The small molecule below binds the protein below.
Small molecule (SMILES): O=P(O)(O)OC[C@H]1O[C@](O)(COP(=O)(O)O)[C@@H](O)[C@@H]1O

Binding-site contacts:
Ligand atom O5P contacts residue SER435 of chain 1.B at 3.1 Å (h-bond).
Ligand atom P2 contacts residue THR348 of chain 1.B at 3.5 Å.
Ligand atom O4 contacts residue THR438 of chain 1.B at 3.6 Å (h-bond).
Ligand atom C6 contacts residue LEU347 of chain 1.B at 3.6 Å (hydrophobic).
Ligand atom O6 contacts residue THR349 of chain 1.B at 3.2 Å (h-bond).
Ligand atom O5P contacts residue THR349 of chain 1.B at 3.3 Å (h-bond).
Ligand atom O3 contacts residue GLY430 of chain 1.B at 3.0 Å.
Ligand atom O6P contacts residue SER435 of chain 1.B at 3.3 Å (h-bond).
Ligand atom O3 contacts residue ARG432 of chain 1.B at 2.9 Å (salt-bridge).
Ligand atom C6 contacts residue SER353 of chain 1.B at 3.7 Å.
Ligand atom O4P contacts residue THR348 of chain 1.B at 2.5 Å (h-bond).
Ligand atom O2 contacts residue GLY430 of chain 1.B at 3.5 Å (h-bond).
Ligand atom C3 contacts residue ARG432 of chain 1.B at 3.4 Å.
Ligand atom O5 contacts residue LEU347 of chain 1.B at 3.7 Å.
Ligand atom C3 contacts residue GLY434 of chain 1.B at 3.5 Å.
Ligand atom C4 contacts residue GLY434 of chain 1.B at 3.3 Å.
Ligand atom O2 contacts residue LEU347 of chain 1.B at 3.4 Å.
Ligand atom C5 contacts residue GLY434 of chain 1.B at 3.4 Å.
Ligand atom O1P contacts residue ARG405 of chain 1.B at 2.5 Å (salt-bridge).
Ligand atom P2 contacts residue SER353 of chain 1.B at 3.6 Å.
Ligand atom O2P contacts residue GLY434 of chain 1.B at 2.9 Å (h-bond).
Ligand atom O6 contacts residue SER435 of chain 1.B at 3.8 Å.
Ligand atom O3 contacts residue TRP398 of chain 1.B at 3.7 Å.
Ligand atom C6 contacts residue THR438 of chain 1.B at 3.5 Å.
Ligand atom O6 contacts residue THR348 of chain 1.B at 3.8 Å.
Ligand atom O6P contacts residue SER353 of chain 1.B at 3.6 Å (h-bond).
Ligand atom O3P contacts residue TRP398 of chain 1.B at 2.7 Å (h-bond).
Ligand atom O6P contacts residue GLY436 of chain 1.B at 2.9 Å (h-bond).
Ligand atom O4P contacts residue SER353 of chain 1.B at 2.5 Å (h-bond).
Ligand atom O4 contacts residue GLY436 of chain 1.B at 3.7 Å.
Ligand atom O5P contacts residue THR350 of chain 1.B at 2.8 Å (h-bond).
Ligand atom O3P contacts residue ARG405 of chain 1.B at 3.0 Å (salt-bridge).
Ligand atom P1 contacts residue ARG405 of chain 1.B at 3.6 Å.
Ligand atom O4 contacts residue TYR437 of chain 1.B at 2.8 Å (h-bond).
Ligand atom O4 contacts residue GLY434 of chain 1.B at 2.5 Å (h-bond).
Ligand atom C1 contacts residue ARG405 of chain 1.B at 3.8 Å.
Ligand atom O1 contacts residue GLY434 of chain 1.B at 3.8 Å.
Ligand atom P2 contacts residue THR349 of chain 1.B at 3.7 Å.
Ligand atom P2 contacts residue SER435 of chain 1.B at 3.7 Å.
Ligand atom O5P contacts residue THR348 of chain 1.B at 3.6 Å (h-bond).

Sequence of chain 1.B:
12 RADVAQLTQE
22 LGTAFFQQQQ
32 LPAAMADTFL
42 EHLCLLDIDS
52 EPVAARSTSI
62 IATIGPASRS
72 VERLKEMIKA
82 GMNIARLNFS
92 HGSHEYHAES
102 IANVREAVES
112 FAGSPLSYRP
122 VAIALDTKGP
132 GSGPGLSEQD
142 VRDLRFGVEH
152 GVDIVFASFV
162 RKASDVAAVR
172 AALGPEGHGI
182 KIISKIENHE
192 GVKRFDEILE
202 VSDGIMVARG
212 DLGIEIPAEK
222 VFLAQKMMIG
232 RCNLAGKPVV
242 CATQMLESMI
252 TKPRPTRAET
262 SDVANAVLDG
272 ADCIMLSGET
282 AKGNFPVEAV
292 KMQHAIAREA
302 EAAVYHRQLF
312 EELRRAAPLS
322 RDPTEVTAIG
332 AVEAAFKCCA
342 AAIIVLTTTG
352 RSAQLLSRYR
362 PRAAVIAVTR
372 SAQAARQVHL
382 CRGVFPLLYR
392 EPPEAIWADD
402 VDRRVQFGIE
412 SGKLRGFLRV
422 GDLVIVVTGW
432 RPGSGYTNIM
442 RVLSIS